Sequence of chain 2.C:
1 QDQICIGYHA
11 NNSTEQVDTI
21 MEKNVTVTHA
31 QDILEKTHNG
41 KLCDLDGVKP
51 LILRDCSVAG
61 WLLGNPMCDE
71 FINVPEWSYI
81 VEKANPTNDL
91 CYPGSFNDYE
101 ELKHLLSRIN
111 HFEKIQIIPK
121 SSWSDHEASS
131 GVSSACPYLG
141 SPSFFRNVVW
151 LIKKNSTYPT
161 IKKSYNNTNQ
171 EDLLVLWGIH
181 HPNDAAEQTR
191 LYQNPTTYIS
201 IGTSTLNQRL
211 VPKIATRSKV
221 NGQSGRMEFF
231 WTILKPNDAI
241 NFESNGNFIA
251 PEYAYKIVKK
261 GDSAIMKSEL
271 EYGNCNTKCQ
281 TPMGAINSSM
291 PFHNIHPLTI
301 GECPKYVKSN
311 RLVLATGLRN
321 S

Binding-site contacts:
Ligand atom C8 contacts residue SER218 of chain 3.C at 3.6 Å.
Ligand atom C8 contacts residue ASP238 of chain 2.C at 3.7 Å.
Ligand atom C7 contacts residue ASP238 of chain 2.C at 4.5 Å.
Ligand atom C3 contacts residue ASN166 of chain 2.C at 3.7 Å.
Ligand atom C7 contacts residue ASN237 of chain 2.C at 3.6 Å.
Ligand atom C3 contacts residue ASN237 of chain 2.C at 3.9 Å.
Ligand atom C1 contacts residue ASN237 of chain 2.C at 4.0 Å.
Ligand atom O4 contacts residue ASN237 of chain 2.C at 4.5 Å.
Ligand atom O5 contacts residue ASN166 of chain 2.C at 2.4 Å (h-bond).
Ligand atom C7 contacts residue ALA239 of chain 2.C at 3.9 Å (hydrophobic).
Ligand atom C7 contacts residue ASN166 of chain 2.C at 3.6 Å.
Ligand atom C1 contacts residue ASN166 of chain 2.C at 1.4 Å.
Ligand atom O7 contacts residue ASN166 of chain 2.C at 3.8 Å.
Ligand atom N2 contacts residue ASN166 of chain 2.C at 2.8 Å (h-bond).
Ligand atom N2 contacts residue ASP238 of chain 2.C at 4.3 Å.
Ligand atom N2 contacts residue ALA239 of chain 2.C at 4.4 Å.
Ligand atom O7 contacts residue ALA239 of chain 2.C at 4.1 Å.
Ligand atom C2 contacts residue ASN237 of chain 2.C at 3.7 Å.
Ligand atom C2 contacts residue ASN166 of chain 2.C at 2.4 Å.
Ligand atom C4 contacts residue ASN166 of chain 2.C at 4.2 Å.
Ligand atom C8 contacts residue ASN237 of chain 2.C at 3.5 Å.
Ligand atom C8 contacts residue ALA239 of chain 2.C at 3.4 Å (hydrophobic).
Ligand atom C5 contacts residue ASN166 of chain 2.C at 3.7 Å.
Ligand atom O3 contacts residue ASN237 of chain 2.C at 4.4 Å.
Ligand atom N2 contacts residue ASN237 of chain 2.C at 2.8 Å (h-bond).

Sequence of chain 3.C:
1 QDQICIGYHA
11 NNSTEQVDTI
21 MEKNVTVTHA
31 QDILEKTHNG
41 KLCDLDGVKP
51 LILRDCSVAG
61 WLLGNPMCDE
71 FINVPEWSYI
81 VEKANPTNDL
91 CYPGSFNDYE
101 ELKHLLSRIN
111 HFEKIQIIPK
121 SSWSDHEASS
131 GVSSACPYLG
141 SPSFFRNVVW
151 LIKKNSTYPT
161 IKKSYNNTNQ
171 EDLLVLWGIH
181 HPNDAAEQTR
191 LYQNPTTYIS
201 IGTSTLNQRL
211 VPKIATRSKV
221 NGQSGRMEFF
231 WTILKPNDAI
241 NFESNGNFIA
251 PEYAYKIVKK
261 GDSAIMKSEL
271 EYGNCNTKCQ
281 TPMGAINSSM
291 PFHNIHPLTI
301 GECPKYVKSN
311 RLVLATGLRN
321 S

This small molecule binds to this protein.
Small molecule (SMILES): CC(=O)N[C@@H]1[C@@H](O)[C@H](O)[C@@H](CO)O[C@H]1O